Sequence of chain 1.A:
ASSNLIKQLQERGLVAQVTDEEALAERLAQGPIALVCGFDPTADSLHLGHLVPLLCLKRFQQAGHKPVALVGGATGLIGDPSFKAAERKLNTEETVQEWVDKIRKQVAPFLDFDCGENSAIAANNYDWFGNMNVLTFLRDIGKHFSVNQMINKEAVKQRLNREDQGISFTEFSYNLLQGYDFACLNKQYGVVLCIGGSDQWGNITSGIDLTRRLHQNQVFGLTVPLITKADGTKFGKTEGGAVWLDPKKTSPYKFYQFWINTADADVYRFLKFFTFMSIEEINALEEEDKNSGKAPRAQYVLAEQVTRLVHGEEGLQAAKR

The protein below binds the small molecule below.
Small molecule (SMILES): N[C@@H](Cc1ccc(O)cc1)C(=O)O

Binding-site contacts:
Ligand atom CE1 contacts residue GLY38 of chain 1.A at 3.8 Å.
Ligand atom CB contacts residue ASP40 of chain 1.A at 4.1 Å.
Ligand atom CA contacts residue TYR174 of chain 1.A at 3.8 Å (hydrophobic).
Ligand atom CD2 contacts residue TYR174 of chain 1.A at 3.4 Å (hydrophobic).
Ligand atom C contacts residue ASP80 of chain 1.A at 3.8 Å.
Ligand atom OH contacts residue GLN178 of chain 1.A at 3.8 Å.
Ligand atom CE1 contacts residue LEU70 of chain 1.A at 4.1 Å (hydrophobic).
Ligand atom CE1 contacts residue GLN178 of chain 1.A at 3.4 Å.
Ligand atom O contacts residue GLN200 of chain 1.A at 4.0 Å.
Ligand atom OH contacts residue LEU70 of chain 1.A at 2.9 Å.
Ligand atom CZ contacts residue GLN178 of chain 1.A at 3.7 Å.
Ligand atom CG contacts residue PHE39 of chain 1.A at 4.1 Å (hydrophobic).
Ligand atom N contacts residue TYR174 of chain 1.A at 2.7 Å (h-bond).
Ligand atom CA contacts residue GLN200 of chain 1.A at 3.2 Å.
Ligand atom N contacts residue GLN178 of chain 1.A at 2.8 Å (h-bond).
Ligand atom CE2 contacts residue THR75 of chain 1.A at 3.7 Å.
Ligand atom CG contacts residue TYR174 of chain 1.A at 3.9 Å (hydrophobic).
Ligand atom CG contacts residue GLN178 of chain 1.A at 3.8 Å.
Ligand atom OH contacts residue ASP181 of chain 1.A at 2.5 Å (salt-bridge).
Ligand atom CE2 contacts residue ASN125 of chain 1.A at 3.8 Å.
Ligand atom CB contacts residue TYR174 of chain 1.A at 3.9 Å (hydrophobic).
Ligand atom N contacts residue GLN200 of chain 1.A at 3.0 Å (h-bond).
Ligand atom N contacts residue ASP80 of chain 1.A at 3.0 Å (salt-bridge).
Ligand atom CA contacts residue ASP80 of chain 1.A at 3.9 Å.
Ligand atom CB contacts residue PHE39 of chain 1.A at 4.0 Å (hydrophobic).
Ligand atom OXT contacts residue ASP80 of chain 1.A at 3.1 Å (salt-bridge).
Ligand atom OXT contacts residue GLN200 of chain 1.A at 3.4 Å (h-bond).
Ligand atom CD1 contacts residue GLY38 of chain 1.A at 3.4 Å.
Ligand atom CZ contacts residue ASP181 of chain 1.A at 3.3 Å.
Ligand atom CG contacts residue GLY38 of chain 1.A at 3.7 Å.
Ligand atom C contacts residue GLN200 of chain 1.A at 3.5 Å.
Ligand atom CD2 contacts residue GLN178 of chain 1.A at 4.0 Å.
Ligand atom CZ contacts residue LEU70 of chain 1.A at 3.4 Å (hydrophobic).
Ligand atom CD1 contacts residue GLN178 of chain 1.A at 3.5 Å.
Ligand atom CE2 contacts residue ASP181 of chain 1.A at 3.3 Å.
Ligand atom CD2 contacts residue ASP40 of chain 1.A at 3.4 Å.
Ligand atom CA contacts residue GLN178 of chain 1.A at 3.8 Å.
Ligand atom CD2 contacts residue THR75 of chain 1.A at 3.7 Å.
Ligand atom CE2 contacts residue LEU70 of chain 1.A at 3.9 Å (hydrophobic).
Ligand atom CB contacts residue GLY38 of chain 1.A at 3.5 Å.